Sequence of chain 2.A:
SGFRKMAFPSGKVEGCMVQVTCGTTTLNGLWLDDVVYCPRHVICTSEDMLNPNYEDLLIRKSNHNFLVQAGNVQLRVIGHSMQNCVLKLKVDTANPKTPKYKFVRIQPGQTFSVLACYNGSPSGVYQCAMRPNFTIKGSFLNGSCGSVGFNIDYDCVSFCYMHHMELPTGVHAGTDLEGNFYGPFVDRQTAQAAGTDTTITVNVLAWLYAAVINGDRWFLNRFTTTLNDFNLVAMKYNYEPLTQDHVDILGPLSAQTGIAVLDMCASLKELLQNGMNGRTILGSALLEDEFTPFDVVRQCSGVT

Binding-site contacts:
Ligand atom C5 contacts residue PHE140 of chain 2.A at 3.9 Å (hydrophobic).
Ligand atom C5 contacts residue LEU141 of chain 2.A at 3.6 Å (hydrophobic).
Ligand atom C6 contacts residue GLU166 of chain 2.A at 4.0 Å.
Ligand atom C12 contacts residue MET49 of chain 2.A at 3.7 Å (hydrophobic).
Ligand atom C6 contacts residue ASN142 of chain 2.A at 3.6 Å.
Ligand atom C contacts residue HIS164 of chain 2.A at 3.8 Å.
Ligand atom C12 contacts residue MET165 of chain 2.A at 3.7 Å (hydrophobic).
Ligand atom C1 contacts residue HIS164 of chain 2.A at 3.8 Å.
Ligand atom N contacts residue LEU141 of chain 2.A at 3.9 Å.
Ligand atom N contacts residue PHE140 of chain 2.A at 3.5 Å.
Ligand atom C6 contacts residue LEU141 of chain 2.A at 3.7 Å (hydrophobic).
Ligand atom N contacts residue GLU166 of chain 2.A at 3.6 Å.
Ligand atom N contacts residue SER144 of chain 2.A at 3.9 Å.
Ligand atom C contacts residue MET165 of chain 2.A at 3.7 Å (hydrophobic).
Ligand atom N contacts residue HIS163 of chain 2.A at 2.9 Å (h-bond).
Ligand atom C13 contacts residue MET165 of chain 2.A at 3.4 Å (hydrophobic).
Ligand atom C4 contacts residue PHE140 of chain 2.A at 3.1 Å (hydrophobic).
Ligand atom C5 contacts residue GLU166 of chain 2.A at 3.9 Å.
Ligand atom C9 contacts residue ASN142 of chain 2.A at 3.4 Å.
Ligand atom C1 contacts residue CYS145 of chain 2.A at 3.2 Å (hydrophobic).
Ligand atom C8 contacts residue ASN142 of chain 2.A at 3.6 Å.
Ligand atom C10 contacts residue ASN142 of chain 2.A at 4.0 Å.
Ligand atom C5 contacts residue ASN142 of chain 2.A at 3.7 Å.
Ligand atom C3 contacts residue HIS163 of chain 2.A at 3.0 Å.
Ligand atom N1 contacts residue HIS164 of chain 2.A at 3.9 Å.
Ligand atom C4 contacts residue GLU166 of chain 2.A at 3.4 Å.
Ligand atom O contacts residue MET165 of chain 2.A at 3.4 Å.
Ligand atom C4 contacts residue LEU141 of chain 2.A at 3.7 Å (hydrophobic).
Ligand atom C6 contacts residue SER1 of chain 1.A at 4.0 Å.
Ligand atom O contacts residue GLU166 of chain 2.A at 2.9 Å (salt-bridge).
Ligand atom C15 contacts residue GLN189 of chain 2.A at 3.5 Å.
Ligand atom C14 contacts residue MET49 of chain 2.A at 4.0 Å (hydrophobic).
Ligand atom C14 contacts residue GLN189 of chain 2.A at 3.4 Å.
Ligand atom C6 contacts residue PHE140 of chain 2.A at 3.9 Å (hydrophobic).
Ligand atom C13 contacts residue MET49 of chain 2.A at 3.5 Å (hydrophobic).
Ligand atom C7 contacts residue ASN142 of chain 2.A at 3.7 Å.
Ligand atom C2 contacts residue CYS145 of chain 2.A at 4.0 Å (hydrophobic).
Ligand atom N contacts residue HIS172 of chain 2.A at 3.9 Å.
Ligand atom C contacts residue GLU166 of chain 2.A at 3.9 Å.
Ligand atom C3 contacts residue GLU166 of chain 2.A at 3.8 Å.

A small-molecule ligand and the protein it binds are described below.
Small molecule (SMILES): O=C(Cc1cncc2ccccc12)Nc1ccccc1

Sequence of chain 1.A:
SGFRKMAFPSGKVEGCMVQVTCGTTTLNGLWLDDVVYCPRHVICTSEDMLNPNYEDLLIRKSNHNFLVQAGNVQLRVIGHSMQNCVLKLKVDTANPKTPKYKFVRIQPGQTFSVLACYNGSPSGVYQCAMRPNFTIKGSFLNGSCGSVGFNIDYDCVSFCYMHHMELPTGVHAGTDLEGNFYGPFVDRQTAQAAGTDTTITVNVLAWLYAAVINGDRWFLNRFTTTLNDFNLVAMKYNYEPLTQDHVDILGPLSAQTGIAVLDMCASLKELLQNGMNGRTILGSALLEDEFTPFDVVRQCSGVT